This protein binds this small molecule.
Small molecule (SMILES): CC(=O)N[C@H]1[C@H](O[C@H]2[C@H](O)[C@@H](NC(C)=O)CO[C@@H]2CO)O[C@H](CO)[C@@H](O)[C@@H]1O

Sequence of chain 1.B:
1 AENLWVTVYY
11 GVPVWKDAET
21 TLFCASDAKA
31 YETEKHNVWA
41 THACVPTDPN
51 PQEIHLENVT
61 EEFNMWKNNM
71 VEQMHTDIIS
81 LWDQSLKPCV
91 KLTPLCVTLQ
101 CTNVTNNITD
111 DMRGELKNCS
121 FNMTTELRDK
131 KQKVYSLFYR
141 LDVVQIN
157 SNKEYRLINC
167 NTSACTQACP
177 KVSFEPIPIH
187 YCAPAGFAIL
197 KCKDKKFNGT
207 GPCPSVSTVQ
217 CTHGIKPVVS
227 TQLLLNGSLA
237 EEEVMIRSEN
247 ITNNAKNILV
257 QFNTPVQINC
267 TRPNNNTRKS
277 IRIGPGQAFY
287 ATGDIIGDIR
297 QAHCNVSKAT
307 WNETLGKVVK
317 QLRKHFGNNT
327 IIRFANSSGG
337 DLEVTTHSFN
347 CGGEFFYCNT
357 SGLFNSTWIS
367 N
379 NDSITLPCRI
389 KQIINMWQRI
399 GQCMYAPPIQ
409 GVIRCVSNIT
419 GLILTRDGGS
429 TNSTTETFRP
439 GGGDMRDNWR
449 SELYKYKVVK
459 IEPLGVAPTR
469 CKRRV

Binding-site contacts:
Ligand atom N2 contacts residue ASN271 of chain 1.B at 3.0 Å (h-bond).
Ligand atom C5 contacts residue ASN271 of chain 1.B at 3.6 Å.
Ligand atom C8 contacts residue VAL410 of chain 1.B at 3.9 Å (hydrophobic).
Ligand atom C1 contacts residue ASN271 of chain 1.B at 1.4 Å.
Ligand atom O7 contacts residue ASN271 of chain 1.B at 3.9 Å.
Ligand atom C7 contacts residue ASN271 of chain 1.B at 3.6 Å.
Ligand atom C6 contacts residue ILE292 of chain 1.B at 3.7 Å (hydrophobic).
Ligand atom O6 contacts residue ILE292 of chain 1.B at 4.4 Å.
Ligand atom C5 contacts residue ILE292 of chain 1.B at 4.4 Å (hydrophobic).
Ligand atom C2 contacts residue ASN271 of chain 1.B at 2.5 Å.
Ligand atom O5 contacts residue ASN271 of chain 1.B at 2.4 Å (h-bond).
Ligand atom C3 contacts residue ASN271 of chain 1.B at 3.8 Å.
Ligand atom O5 contacts residue ILE292 of chain 1.B at 3.8 Å.
Ligand atom C4 contacts residue ASN271 of chain 1.B at 4.3 Å.